Sequence of chain 1.C:
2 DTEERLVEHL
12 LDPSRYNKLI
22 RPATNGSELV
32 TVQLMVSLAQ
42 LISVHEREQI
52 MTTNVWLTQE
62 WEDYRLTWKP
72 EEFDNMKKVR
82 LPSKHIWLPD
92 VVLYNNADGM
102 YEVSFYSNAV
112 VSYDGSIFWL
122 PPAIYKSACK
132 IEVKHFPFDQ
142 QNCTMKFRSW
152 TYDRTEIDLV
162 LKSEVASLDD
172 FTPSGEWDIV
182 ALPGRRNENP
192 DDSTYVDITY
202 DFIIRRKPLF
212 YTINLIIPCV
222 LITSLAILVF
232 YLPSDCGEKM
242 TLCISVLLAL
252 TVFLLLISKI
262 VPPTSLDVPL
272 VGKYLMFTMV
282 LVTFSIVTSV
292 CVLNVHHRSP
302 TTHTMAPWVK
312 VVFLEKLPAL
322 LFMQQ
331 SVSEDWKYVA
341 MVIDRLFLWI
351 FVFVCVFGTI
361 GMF

This protein binds this small molecule.
Small molecule (SMILES): CC(=O)N[C@@H]1[C@@H](O)[C@H](O)[C@@H](CO)O[C@H]1O

Binding-site contacts:
Ligand atom C3 contacts residue NAG1 of chain 1.L at 3.8 Å.
Ligand atom C5 contacts residue NAG1 of chain 1.L at 4.0 Å.
Ligand atom C8 contacts residue ASN143 of chain 1.C at 3.9 Å.
Ligand atom C2 contacts residue ASN143 of chain 1.C at 3.2 Å.
Ligand atom C6 contacts residue NAG1 of chain 1.L at 3.5 Å.
Ligand atom O4 contacts residue NAG1 of chain 1.L at 2.7 Å (h-bond).
Ligand atom C7 contacts residue ASN143 of chain 1.C at 3.1 Å.
Ligand atom O4 contacts residue ARG186 of chain 1.C at 3.4 Å (salt-bridge).
Ligand atom N2 contacts residue ASN143 of chain 1.C at 3.0 Å (h-bond).
Ligand atom N2 contacts residue ILE204 of chain 1.C at 4.4 Å.
Ligand atom C4 contacts residue NAG1 of chain 1.L at 3.1 Å.
Ligand atom C1 contacts residue ASN143 of chain 1.C at 3.0 Å.
Ligand atom O3 contacts residue NAG1 of chain 1.L at 3.3 Å (h-bond).
Ligand atom C1 contacts residue ASP202 of chain 1.C at 3.9 Å.
Ligand atom O5 contacts residue ASN143 of chain 1.C at 3.9 Å.
Ligand atom C8 contacts residue ILE204 of chain 1.C at 4.1 Å (hydrophobic).
Ligand atom O5 contacts residue ASP202 of chain 1.C at 4.1 Å.
Ligand atom C6 contacts residue ARG186 of chain 1.C at 4.5 Å.
Ligand atom O5 contacts residue ARG186 of chain 1.C at 4.5 Å.
Ligand atom C5 contacts residue ARG186 of chain 1.C at 3.6 Å.
Ligand atom O7 contacts residue ASN143 of chain 1.C at 3.4 Å (h-bond).
Ligand atom C5 contacts residue ASP202 of chain 1.C at 4.0 Å.
Ligand atom C4 contacts residue ARG186 of chain 1.C at 4.1 Å.
Ligand atom O6 contacts residue NAG1 of chain 1.L at 3.6 Å.